Sequence of chain 1.B:
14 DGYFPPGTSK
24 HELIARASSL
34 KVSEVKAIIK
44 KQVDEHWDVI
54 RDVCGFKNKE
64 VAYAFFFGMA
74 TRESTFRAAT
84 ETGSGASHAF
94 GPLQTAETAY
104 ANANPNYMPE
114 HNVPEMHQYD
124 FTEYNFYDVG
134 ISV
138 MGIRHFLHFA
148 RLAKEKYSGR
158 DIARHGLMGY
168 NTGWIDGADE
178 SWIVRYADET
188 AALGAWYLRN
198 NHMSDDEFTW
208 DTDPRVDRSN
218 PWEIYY

This small molecule binds to this protein.
Small molecule (SMILES): OC[C@H]1O[C@@H](O[C@H]2[C@H](O)[C@@H](O)[C@H](O[C@H]3[C@H](O)[C@@H](O)[C@H](O[C@@H]4[C@@H](CO)O[C@](O)(CO)[C@H]4O)O[C@@H]3CO)O[C@@H]2CO)[C@H](O)[C@@H](O)[C@@H]1O

Binding-site contacts:
Ligand atom C6 contacts residue GLU76 of chain 1.B at 3.3 Å.
Ligand atom O6 contacts residue BGC4 of chain 1.F at 3.2 Å (h-bond).
Ligand atom O6 contacts residue MET111 of chain 1.B at 2.9 Å (h-bond).
Ligand atom C3 contacts residue ASN109 of chain 1.B at 3.4 Å.
Ligand atom C1 contacts residue ASN168 of chain 1.B at 3.4 Å.
Ligand atom C1 contacts residue THR85 of chain 1.B at 3.0 Å.
Ligand atom C5 contacts residue ASN168 of chain 1.B at 3.6 Å.
Ligand atom O2 contacts residue ASN109 of chain 1.B at 3.3 Å (h-bond).
Ligand atom O4 contacts residue ALA99 of chain 1.B at 3.5 Å.
Ligand atom O6 contacts residue ASN168 of chain 1.B at 2.9 Å (h-bond).
Ligand atom O2 contacts residue ASN168 of chain 1.B at 3.5 Å (h-bond).
Ligand atom O6 contacts residue SER90 of chain 1.B at 2.7 Å (h-bond).
Ligand atom O6 contacts residue GLU76 of chain 1.B at 2.6 Å (salt-bridge).
Ligand atom C5 contacts residue GLN97 of chain 1.B at 3.5 Å.
Ligand atom O5 contacts residue BGC4 of chain 1.F at 3.3 Å (h-bond).
Ligand atom O3 contacts residue THR101 of chain 1.B at 2.8 Å (h-bond).
Ligand atom C2 contacts residue TYR167 of chain 1.B at 3.5 Å (hydrophobic).
Ligand atom O2 contacts residue THR169 of chain 1.B at 2.7 Å (h-bond).
Ligand atom O3 contacts residue SER90 of chain 1.B at 3.3 Å.
Ligand atom C5 contacts residue MET111 of chain 1.B at 3.6 Å (hydrophobic).
Ligand atom O2 contacts residue BGC4 of chain 1.F at 2.7 Å (h-bond).
Ligand atom C2 contacts residue BGC4 of chain 1.F at 3.5 Å.
Ligand atom C6 contacts residue GLN97 of chain 1.B at 3.3 Å.
Ligand atom O4 contacts residue TYR167 of chain 1.B at 3.6 Å.
Ligand atom O4 contacts residue GLY170 of chain 1.B at 3.3 Å.
Ligand atom C4 contacts residue ASN168 of chain 1.B at 3.6 Å.
Ligand atom O1 contacts residue THR85 of chain 1.B at 3.5 Å (h-bond).
Ligand atom C1 contacts residue BGC4 of chain 1.F at 3.4 Å.
Ligand atom C3 contacts residue SER90 of chain 1.B at 3.5 Å.
Ligand atom O1 contacts residue SER90 of chain 1.B at 2.7 Å (h-bond).
Ligand atom C1 contacts residue SER90 of chain 1.B at 3.2 Å.
Ligand atom O5 contacts residue ASN168 of chain 1.B at 3.5 Å (h-bond).
Ligand atom O2 contacts residue HIS142 of chain 1.B at 2.7 Å (h-bond).
Ligand atom O3 contacts residue TRP171 of chain 1.B at 2.9 Å (h-bond).
Ligand atom C6 contacts residue SER90 of chain 1.B at 3.4 Å.
Ligand atom O2 contacts residue TRP171 of chain 1.B at 3.4 Å (h-bond).
Ligand atom O4 contacts residue THR169 of chain 1.B at 3.5 Å (h-bond).
Ligand atom C1 contacts residue TYR167 of chain 1.B at 3.3 Å (hydrophobic).
Ligand atom O3 contacts residue ASN109 of chain 1.B at 3.5 Å (h-bond).
Ligand atom O2 contacts residue TYR167 of chain 1.B at 2.7 Å (h-bond).